Binding-site contacts:
Ligand atom CAA contacts residue LEU292 of chain 1.B at 4.2 Å (hydrophobic).
Ligand atom O contacts residue THR157 of chain 1.B at 3.9 Å.
Ligand atom CG2 contacts residue AKG1 of chain 1.G at 3.8 Å.
Ligand atom OG1 contacts residue ASP154 of chain 1.B at 1.9 Å (salt-bridge).
Ligand atom CB contacts residue FE1 of chain 1.F at 3.5 Å.
Ligand atom NAG contacts residue TRP158 of chain 1.B at 3.8 Å.
Ligand atom CA contacts residue ASP154 of chain 1.B at 4.3 Å.
Ligand atom CA contacts residue THR157 of chain 1.B at 4.1 Å.
Ligand atom CG2 contacts residue FE1 of chain 1.F at 3.5 Å.
Ligand atom CG2 contacts residue ARG137 of chain 1.B at 3.5 Å.
Ligand atom OG1 contacts residue AKG1 of chain 1.G at 4.5 Å.
Ligand atom OXT contacts residue HIS152 of chain 1.B at 3.3 Å.
Ligand atom NAG contacts residue GLN135 of chain 1.B at 3.0 Å (h-bond).
Ligand atom OXT contacts residue THR157 of chain 1.B at 4.5 Å.
Ligand atom CAI contacts residue ARG288 of chain 1.B at 3.9 Å.
Ligand atom NAG contacts residue ARG137 of chain 1.B at 3.2 Å (salt-bridge).
Ligand atom N contacts residue TRP158 of chain 1.B at 3.9 Å.
Ligand atom NAG contacts residue AKG1 of chain 1.G at 4.5 Å.
Ligand atom CG2 contacts residue ASP154 of chain 1.B at 3.7 Å.
Ligand atom OG1 contacts residue HIS152 of chain 1.B at 2.6 Å (h-bond).
Ligand atom N contacts residue ARG288 of chain 1.B at 3.6 Å (salt-bridge).
Ligand atom CAI contacts residue TRP158 of chain 1.B at 3.6 Å (hydrophobic).
Ligand atom CAA contacts residue ARG288 of chain 1.B at 3.2 Å.
Ligand atom CA contacts residue HIS152 of chain 1.B at 4.2 Å.
Ligand atom CG2 contacts residue GLN135 of chain 1.B at 4.1 Å.
Ligand atom OG1 contacts residue HIS253 of chain 1.B at 4.5 Å.
Ligand atom CAA contacts residue TRP158 of chain 1.B at 3.8 Å (hydrophobic).
Ligand atom CB contacts residue ASP154 of chain 1.B at 3.3 Å.
Ligand atom CAA contacts residue GLN135 of chain 1.B at 3.0 Å.
Ligand atom CB contacts residue HIS152 of chain 1.B at 3.4 Å.
Ligand atom N contacts residue THR157 of chain 1.B at 3.7 Å.
Ligand atom CAI contacts residue ARG137 of chain 1.B at 4.2 Å.
Ligand atom O contacts residue ARG288 of chain 1.B at 3.8 Å.
Ligand atom CG2 contacts residue TRP158 of chain 1.B at 4.4 Å (hydrophobic).
Ligand atom C contacts residue THR157 of chain 1.B at 4.1 Å.
Ligand atom C contacts residue HIS152 of chain 1.B at 4.2 Å.
Ligand atom OG1 contacts residue FE1 of chain 1.F at 2.8 Å.
Ligand atom CG2 contacts residue HIS152 of chain 1.B at 4.3 Å.
Ligand atom CAI contacts residue GLN135 of chain 1.B at 3.8 Å.

The protein below binds the small molecule below.
Small molecule (SMILES): CC1=N[C@H](C(=O)O)[C@@H](O)CN1

Sequence of chain 1.B:
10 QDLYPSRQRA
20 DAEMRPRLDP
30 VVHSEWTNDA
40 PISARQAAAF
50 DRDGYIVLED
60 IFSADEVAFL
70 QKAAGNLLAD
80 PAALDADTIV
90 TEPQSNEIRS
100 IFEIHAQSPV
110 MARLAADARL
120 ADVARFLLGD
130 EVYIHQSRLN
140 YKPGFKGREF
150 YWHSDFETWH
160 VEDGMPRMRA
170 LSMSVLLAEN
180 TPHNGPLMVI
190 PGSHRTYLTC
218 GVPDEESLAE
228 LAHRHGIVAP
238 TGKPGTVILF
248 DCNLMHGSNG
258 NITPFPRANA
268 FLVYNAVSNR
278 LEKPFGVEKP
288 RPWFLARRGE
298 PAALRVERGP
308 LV